Sequence of chain 1.C:
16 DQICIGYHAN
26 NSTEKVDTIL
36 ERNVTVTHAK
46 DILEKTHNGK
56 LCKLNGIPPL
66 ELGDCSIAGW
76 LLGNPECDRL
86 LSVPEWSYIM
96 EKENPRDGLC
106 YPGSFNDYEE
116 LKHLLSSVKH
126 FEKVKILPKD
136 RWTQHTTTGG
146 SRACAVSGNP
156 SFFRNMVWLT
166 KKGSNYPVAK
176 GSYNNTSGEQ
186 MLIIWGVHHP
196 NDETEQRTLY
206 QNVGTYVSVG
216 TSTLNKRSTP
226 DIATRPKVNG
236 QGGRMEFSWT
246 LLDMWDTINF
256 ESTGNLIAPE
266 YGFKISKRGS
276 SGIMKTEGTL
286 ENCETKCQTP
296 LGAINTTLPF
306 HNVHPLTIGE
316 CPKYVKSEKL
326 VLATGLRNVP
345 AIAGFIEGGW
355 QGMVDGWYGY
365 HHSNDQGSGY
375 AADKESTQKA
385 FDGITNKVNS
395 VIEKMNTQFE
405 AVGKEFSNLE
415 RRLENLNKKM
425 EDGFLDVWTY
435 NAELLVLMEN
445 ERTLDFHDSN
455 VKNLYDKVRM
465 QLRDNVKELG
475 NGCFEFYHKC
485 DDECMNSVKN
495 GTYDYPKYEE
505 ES

Binding-site contacts:
Ligand atom C8 contacts residue THR290 of chain 1.C at 4.3 Å.
Ligand atom C3 contacts residue ASN300 of chain 1.C at 3.9 Å.
Ligand atom C2 contacts residue ASN300 of chain 1.C at 2.5 Å.
Ligand atom C1 contacts residue ASN300 of chain 1.C at 1.5 Å.
Ligand atom C8 contacts residue ASN300 of chain 1.C at 4.3 Å.
Ligand atom O5 contacts residue ASN300 of chain 1.C at 2.5 Å (h-bond).
Ligand atom C8 contacts residue GLU289 of chain 1.C at 3.3 Å.
Ligand atom C5 contacts residue ASN300 of chain 1.C at 3.8 Å.
Ligand atom N2 contacts residue ASN300 of chain 1.C at 3.0 Å (h-bond).
Ligand atom O7 contacts residue ASN300 of chain 1.C at 4.2 Å.
Ligand atom C7 contacts residue GLU289 of chain 1.C at 4.1 Å.
Ligand atom O7 contacts residue GLU289 of chain 1.C at 3.9 Å.
Ligand atom C4 contacts residue ASN300 of chain 1.C at 4.4 Å.
Ligand atom C7 contacts residue ASN300 of chain 1.C at 3.8 Å.

The small molecule below binds the protein below.
Small molecule (SMILES): CC(=O)N[C@@H]1[C@@H](O)[C@H](O)[C@@H](CO)O[C@H]1O